Sequence of chain 1.C:
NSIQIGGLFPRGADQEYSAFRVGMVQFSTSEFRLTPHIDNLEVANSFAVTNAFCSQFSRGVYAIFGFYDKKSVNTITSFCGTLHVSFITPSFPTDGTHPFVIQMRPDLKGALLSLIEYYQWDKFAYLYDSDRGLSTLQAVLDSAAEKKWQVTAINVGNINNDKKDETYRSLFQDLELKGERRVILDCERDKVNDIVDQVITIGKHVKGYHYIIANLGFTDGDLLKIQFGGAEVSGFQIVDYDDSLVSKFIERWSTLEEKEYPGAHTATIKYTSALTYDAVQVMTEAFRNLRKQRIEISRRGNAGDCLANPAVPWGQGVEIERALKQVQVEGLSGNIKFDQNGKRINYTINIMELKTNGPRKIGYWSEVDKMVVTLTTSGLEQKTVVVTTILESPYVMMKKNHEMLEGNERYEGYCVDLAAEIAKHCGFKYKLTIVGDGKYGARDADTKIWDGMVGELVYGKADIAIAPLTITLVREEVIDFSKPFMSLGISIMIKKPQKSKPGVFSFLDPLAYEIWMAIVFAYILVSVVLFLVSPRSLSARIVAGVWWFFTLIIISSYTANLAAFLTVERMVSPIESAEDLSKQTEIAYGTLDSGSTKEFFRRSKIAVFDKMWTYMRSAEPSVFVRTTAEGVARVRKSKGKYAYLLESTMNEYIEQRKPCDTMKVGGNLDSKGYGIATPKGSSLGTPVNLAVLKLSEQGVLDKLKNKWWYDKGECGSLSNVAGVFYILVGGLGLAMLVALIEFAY

The protein below binds the small molecule below.
Small molecule (SMILES): N[C@@H](Cn1cc(F)c(=O)[nH]c1=O)C(=O)O

Binding-site contacts:
Ligand atom C9 contacts residue ARG480 of chain 1.C at 3.2 Å.
Ligand atom C9 contacts residue TYR445 of chain 1.C at 3.5 Å (hydrophobic).
Ligand atom C8 contacts residue GLU695 of chain 1.C at 3.1 Å.
Ligand atom O4 contacts residue LEU694 of chain 1.C at 3.5 Å.
Ligand atom O91 contacts residue TYR445 of chain 1.C at 3.2 Å.
Ligand atom C9 contacts residue THR475 of chain 1.C at 3.6 Å.
Ligand atom C5 contacts residue GLU695 of chain 1.C at 3.5 Å.
Ligand atom O2 contacts residue SER644 of chain 1.C at 3.0 Å (h-bond).
Ligand atom C8 contacts residue SER644 of chain 1.C at 3.3 Å.
Ligand atom C6 contacts residue TYR445 of chain 1.C at 3.7 Å (hydrophobic).
Ligand atom O91 contacts residue ARG480 of chain 1.C at 2.5 Å (salt-bridge).
Ligand atom C8 contacts residue THR475 of chain 1.C at 3.2 Å.
Ligand atom F5 contacts residue THR676 of chain 1.C at 3.5 Å.
Ligand atom F5 contacts residue GLU695 of chain 1.C at 3.9 Å.
Ligand atom C4 contacts residue GLU695 of chain 1.C at 3.6 Å.
Ligand atom O92 contacts residue PRO473 of chain 1.C at 3.7 Å.
Ligand atom O2 contacts residue GLU695 of chain 1.C at 3.7 Å.
Ligand atom N3 contacts residue GLU695 of chain 1.C at 3.6 Å.
Ligand atom O92 contacts residue ARG480 of chain 1.C at 2.7 Å (salt-bridge).
Ligand atom F5 contacts residue GLU397 of chain 1.C at 3.2 Å.
Ligand atom O4 contacts residue GLU695 of chain 1.C at 3.1 Å (salt-bridge).
Ligand atom O2 contacts residue THR645 of chain 1.C at 2.8 Å (h-bond).
Ligand atom N3 contacts residue THR645 of chain 1.C at 2.9 Å (h-bond).
Ligand atom O92 contacts residue THR475 of chain 1.C at 2.6 Å (h-bond).
Ligand atom F5 contacts residue MET698 of chain 1.C at 3.2 Å.
Ligand atom C7 contacts residue SER644 of chain 1.C at 3.8 Å.
Ligand atom N8 contacts residue TYR445 of chain 1.C at 3.6 Å.
Ligand atom C7 contacts residue TYR445 of chain 1.C at 3.4 Å (hydrophobic).
Ligand atom O92 contacts residue TYR445 of chain 1.C at 3.8 Å.
Ligand atom N8 contacts residue THR475 of chain 1.C at 3.0 Å (h-bond).
Ligand atom C2 contacts residue THR645 of chain 1.C at 3.3 Å.
Ligand atom N1 contacts residue GLU695 of chain 1.C at 3.6 Å (salt-bridge).
Ligand atom O91 contacts residue SER644 of chain 1.C at 3.1 Å (h-bond).
Ligand atom O2 contacts residue GLY643 of chain 1.C at 3.4 Å.
Ligand atom C6 contacts residue GLU695 of chain 1.C at 3.4 Å.
Ligand atom C9 contacts residue SER644 of chain 1.C at 3.5 Å.
Ligand atom O92 contacts residue LEU474 of chain 1.C at 3.5 Å.
Ligand atom N8 contacts residue PRO473 of chain 1.C at 3.0 Å (h-bond).
Ligand atom C2 contacts residue GLU695 of chain 1.C at 3.5 Å.
Ligand atom N8 contacts residue GLU695 of chain 1.C at 3.1 Å (salt-bridge).